This protein binds this small molecule.
Small molecule (SMILES): CC(=O)N[C@@H]1[C@@H](O)[C@H](O[C@@H]2O[C@H](CO)[C@@H](O)[C@H](O)[C@H]2NC(C)=O)[C@@H](CO)O[C@H]1O

Sequence of chain 1.F:
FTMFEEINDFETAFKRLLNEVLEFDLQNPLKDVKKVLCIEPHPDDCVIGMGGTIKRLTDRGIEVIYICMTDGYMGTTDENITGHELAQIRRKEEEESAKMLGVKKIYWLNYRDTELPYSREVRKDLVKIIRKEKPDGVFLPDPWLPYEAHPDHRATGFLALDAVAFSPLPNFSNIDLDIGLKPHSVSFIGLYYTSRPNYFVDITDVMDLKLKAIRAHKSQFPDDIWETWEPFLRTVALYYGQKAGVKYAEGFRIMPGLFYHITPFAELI

Sequence of chain 1.C:
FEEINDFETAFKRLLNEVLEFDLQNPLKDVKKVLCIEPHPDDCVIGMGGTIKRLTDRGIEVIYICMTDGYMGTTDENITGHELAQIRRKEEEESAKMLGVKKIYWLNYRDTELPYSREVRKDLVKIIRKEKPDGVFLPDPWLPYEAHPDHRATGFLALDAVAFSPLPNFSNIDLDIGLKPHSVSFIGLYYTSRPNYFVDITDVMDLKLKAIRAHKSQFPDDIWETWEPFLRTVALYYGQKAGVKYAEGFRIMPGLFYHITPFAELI

Binding-site contacts:
Ligand atom C6 contacts residue TRP231 of chain 1.C at 3.9 Å (hydrophobic).
Ligand atom C7 contacts residue ALA167 of chain 1.F at 3.4 Å (hydrophobic).
Ligand atom C8 contacts residue ASP46 of chain 1.C at 3.4 Å.
Ligand atom C8 contacts residue ILE50 of chain 1.C at 3.6 Å (hydrophobic).
Ligand atom C4 contacts residue ASP115 of chain 1.C at 3.2 Å.
Ligand atom O3 contacts residue HIS152 of chain 1.C at 3.0 Å.
Ligand atom C6 contacts residue ASP115 of chain 1.C at 3.7 Å.
Ligand atom O4 contacts residue GLY77 of chain 1.C at 3.4 Å.
Ligand atom C6 contacts residue LEU171 of chain 1.F at 3.8 Å (hydrophobic).
Ligand atom C6 contacts residue HIS152 of chain 1.C at 4.0 Å.
Ligand atom O3 contacts residue HIS44 of chain 1.C at 3.2 Å.
Ligand atom O6 contacts residue ASP115 of chain 1.C at 2.8 Å (salt-bridge).
Ligand atom O7 contacts residue ASP46 of chain 1.C at 3.7 Å.
Ligand atom O6 contacts residue THR116 of chain 1.C at 3.5 Å.
Ligand atom O6 contacts residue HIS152 of chain 1.C at 2.9 Å (h-bond).
Ligand atom C5 contacts residue HIS263 of chain 1.F at 4.0 Å.
Ligand atom C3 contacts residue ARG92 of chain 1.C at 4.0 Å.
Ligand atom O5 contacts residue HIS152 of chain 1.C at 3.7 Å.
Ligand atom C8 contacts residue ALA167 of chain 1.F at 3.4 Å (hydrophobic).
Ligand atom C7 contacts residue ASP47 of chain 1.C at 4.0 Å.
Ligand atom O1 contacts residue LEU260 of chain 1.F at 4.0 Å.
Ligand atom O7 contacts residue HIS44 of chain 1.C at 3.4 Å (h-bond).
Ligand atom C7 contacts residue ASP46 of chain 1.C at 3.7 Å.
Ligand atom C3 contacts residue HIS152 of chain 1.C at 4.0 Å.
Ligand atom O7 contacts residue ZN1 of chain 1.AA at 2.1 Å.
Ligand atom O3 contacts residue ARG92 of chain 1.C at 3.1 Å (salt-bridge).
Ligand atom C7 contacts residue ZN1 of chain 1.AA at 3.4 Å.
Ligand atom O4 contacts residue HIS263 of chain 1.F at 3.7 Å.
Ligand atom N2 contacts residue HIS263 of chain 1.F at 4.0 Å.
Ligand atom C7 contacts residue HIS263 of chain 1.F at 3.5 Å.
Ligand atom O4 contacts residue HIS152 of chain 1.C at 4.0 Å.
Ligand atom O4 contacts residue ARG92 of chain 1.C at 3.1 Å (salt-bridge).
Ligand atom O7 contacts residue HIS263 of chain 1.F at 3.2 Å (h-bond).
Ligand atom C5 contacts residue ASP115 of chain 1.C at 4.0 Å.
Ligand atom O4 contacts residue ASP115 of chain 1.C at 2.2 Å (salt-bridge).
Ligand atom C3 contacts residue HIS263 of chain 1.F at 4.0 Å.
Ligand atom O7 contacts residue HIS155 of chain 1.C at 3.9 Å.
Ligand atom O7 contacts residue ASP47 of chain 1.C at 3.2 Å (salt-bridge).
Ligand atom O7 contacts residue ALA167 of chain 1.F at 3.2 Å.
Ligand atom O1 contacts residue GLY259 of chain 1.F at 3.4 Å (h-bond).